A protein and the small-molecule ligand that binds it are described below.
Small molecule (SMILES): CCN(CC)Cc1cc(Nc2ccnc3cc(Cl)ccc23)ccc1O

Binding-site contacts:
Ligand atom C8 contacts residue TRP183 of chain 1.B at 3.9 Å (hydrophobic).
Ligand atom C7 contacts residue PHE190 of chain 1.B at 3.9 Å (hydrophobic).
Ligand atom C2 contacts residue TYR198 of chain 1.B at 3.6 Å (hydrophobic).
Ligand atom C6 contacts residue THR245 of chain 1.B at 3.2 Å.
Ligand atom C6 contacts residue GLU246 of chain 1.B at 3.7 Å.
Ligand atom C6 contacts residue TYR198 of chain 1.B at 3.3 Å (hydrophobic).
Ligand atom C11 contacts residue TYR198 of chain 1.B at 3.5 Å (hydrophobic).
Ligand atom C6 contacts residue THR247 of chain 1.B at 3.6 Å.
Ligand atom O contacts residue TRP183 of chain 1.B at 3.6 Å.
Ligand atom C15 contacts residue GLY187 of chain 1.B at 3.4 Å.
Ligand atom C6 contacts residue PHE190 of chain 1.B at 3.4 Å (hydrophobic).
Ligand atom C4 contacts residue PHE190 of chain 1.B at 3.4 Å (hydrophobic).
Ligand atom C8 contacts residue TYR198 of chain 1.B at 3.7 Å (hydrophobic).
Ligand atom C2 contacts residue PHE190 of chain 1.B at 3.8 Å (hydrophobic).
Ligand atom CL contacts residue GLU246 of chain 1.B at 3.8 Å.
Ligand atom CL contacts residue SER7 of chain 1.B at 3.2 Å.
Ligand atom C13 contacts residue TRP183 of chain 1.B at 3.4 Å (hydrophobic).
Ligand atom C3 contacts residue ASP193 of chain 1.B at 3.8 Å.
Ligand atom C14 contacts residue GLY187 of chain 1.B at 3.8 Å.
Ligand atom C4 contacts residue TYR198 of chain 1.B at 3.3 Å (hydrophobic).
Ligand atom C1 contacts residue TYR198 of chain 1.B at 3.5 Å (hydrophobic).
Ligand atom N2 contacts residue GLY187 of chain 1.B at 3.9 Å.
Ligand atom CL contacts residue THR247 of chain 1.B at 3.9 Å.
Ligand atom C12 contacts residue TYR198 of chain 1.B at 3.8 Å (hydrophobic).
Ligand atom N1 contacts residue PHE190 of chain 1.B at 3.6 Å.
Ligand atom C9 contacts residue TYR198 of chain 1.B at 3.6 Å (hydrophobic).
Ligand atom C10 contacts residue GLY187 of chain 1.B at 3.7 Å.
Ligand atom C5 contacts residue PHE190 of chain 1.B at 3.5 Å (hydrophobic).
Ligand atom C2 contacts residue PRO191 of chain 1.B at 3.2 Å (hydrophobic).
Ligand atom N1 contacts residue THR245 of chain 1.B at 2.8 Å (h-bond).
Ligand atom C3 contacts residue TYR198 of chain 1.B at 3.5 Å (hydrophobic).
Ligand atom C12 contacts residue TRP183 of chain 1.B at 3.4 Å (hydrophobic).
Ligand atom C5 contacts residue THR245 of chain 1.B at 3.5 Å.
Ligand atom CL contacts residue ARG6 of chain 1.B at 3.4 Å.
Ligand atom C5 contacts residue TYR198 of chain 1.B at 3.2 Å (hydrophobic).
Ligand atom C2 contacts residue ASP193 of chain 1.B at 3.6 Å.
Ligand atom C3 contacts residue PHE190 of chain 1.B at 3.5 Å (hydrophobic).
Ligand atom C3 contacts residue PRO191 of chain 1.B at 3.1 Å (hydrophobic).
Ligand atom N1 contacts residue TYR198 of chain 1.B at 3.7 Å.
Ligand atom C7 contacts residue TYR198 of chain 1.B at 3.6 Å (hydrophobic).

Sequence of chain 1.B:
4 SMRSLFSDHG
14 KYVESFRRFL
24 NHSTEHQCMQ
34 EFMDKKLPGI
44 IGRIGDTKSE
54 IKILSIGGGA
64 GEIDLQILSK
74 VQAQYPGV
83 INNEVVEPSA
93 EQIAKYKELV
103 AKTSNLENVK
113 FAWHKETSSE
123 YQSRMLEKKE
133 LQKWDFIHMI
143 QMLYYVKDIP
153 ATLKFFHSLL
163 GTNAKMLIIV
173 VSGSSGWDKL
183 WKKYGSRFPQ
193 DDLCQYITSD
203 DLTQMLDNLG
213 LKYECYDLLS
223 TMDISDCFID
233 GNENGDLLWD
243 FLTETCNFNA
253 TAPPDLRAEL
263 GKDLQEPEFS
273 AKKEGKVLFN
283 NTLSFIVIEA